Sequence of chain 1.A:
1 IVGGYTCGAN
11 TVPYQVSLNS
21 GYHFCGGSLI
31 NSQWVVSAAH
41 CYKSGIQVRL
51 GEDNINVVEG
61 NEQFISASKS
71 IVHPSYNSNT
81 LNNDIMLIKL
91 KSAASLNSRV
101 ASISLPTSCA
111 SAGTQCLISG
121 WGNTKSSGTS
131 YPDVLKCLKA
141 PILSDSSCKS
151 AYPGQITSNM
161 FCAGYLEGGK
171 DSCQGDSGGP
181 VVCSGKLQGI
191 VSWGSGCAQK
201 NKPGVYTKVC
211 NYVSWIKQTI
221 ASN

Binding-site contacts:
Ligand atom C2 contacts residue ASN79 of chain 1.A at 4.0 Å.
Ligand atom O4 contacts residue GLN155 of chain 1.A at 4.0 Å.
Ligand atom C2 contacts residue THR80 of chain 1.A at 4.4 Å.
Ligand atom C1 contacts residue ASN79 of chain 1.A at 4.1 Å.
Ligand atom C2 contacts residue GLN155 of chain 1.A at 4.2 Å.
Ligand atom O3 contacts residue GLN155 of chain 1.A at 2.6 Å (h-bond).
Ligand atom O5 contacts residue ASN79 of chain 1.A at 4.0 Å.
Ligand atom O2 contacts residue GLN155 of chain 1.A at 3.4 Å.
Ligand atom O2 contacts residue THR80 of chain 1.A at 4.3 Å.
Ligand atom O1 contacts residue GLN155 of chain 1.A at 4.4 Å.
Ligand atom C3 contacts residue GLN155 of chain 1.A at 3.2 Å.
Ligand atom O3 contacts residue TRP193 of chain 1.A at 3.9 Å.
Ligand atom C4 contacts residue GLN155 of chain 1.A at 4.2 Å.

This protein binds this small molecule.
Small molecule (SMILES): O[C@@H]1[C@@H](O)[C@@H](O)OC[C@H]1O